Sequence of chain 1.A:
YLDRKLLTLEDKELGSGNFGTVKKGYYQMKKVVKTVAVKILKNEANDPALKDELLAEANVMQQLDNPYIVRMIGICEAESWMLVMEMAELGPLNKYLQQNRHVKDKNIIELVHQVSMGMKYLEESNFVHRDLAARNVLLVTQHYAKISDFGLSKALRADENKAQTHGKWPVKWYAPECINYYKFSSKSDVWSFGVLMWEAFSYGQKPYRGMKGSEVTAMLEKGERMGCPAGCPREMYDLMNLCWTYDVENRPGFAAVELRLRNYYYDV

Binding-site contacts:
Ligand atom C12 contacts residue ALA97 of chain 1.A at 3.6 Å (hydrophobic).
Ligand atom N3 contacts residue GLU66 of chain 1.A at 3.4 Å (salt-bridge).
Ligand atom N4 contacts residue ALA46 of chain 1.A at 3.6 Å.
Ligand atom C5 contacts residue LYS48 of chain 1.A at 3.6 Å.
Ligand atom C10 contacts residue LEU147 of chain 1.A at 3.5 Å (hydrophobic).
Ligand atom C10 contacts residue ALA46 of chain 1.A at 3.6 Å (hydrophobic).
Ligand atom O1 contacts residue LEU23 of chain 1.A at 3.7 Å.
Ligand atom C15 contacts residue LEU23 of chain 1.A at 3.8 Å (hydrophobic).
Ligand atom O1 contacts residue GLY24 of chain 1.A at 3.6 Å.
Ligand atom C19 contacts residue GLU95 of chain 1.A at 3.3 Å.
Ligand atom N7 contacts residue LEU147 of chain 1.A at 3.7 Å.
Ligand atom N5 contacts residue ALA97 of chain 1.A at 2.9 Å (h-bond).
Ligand atom N7 contacts residue ALA97 of chain 1.A at 2.9 Å (h-bond).
Ligand atom N5 contacts residue MET96 of chain 1.A at 3.5 Å (h-bond).
Ligand atom N4 contacts residue LEU147 of chain 1.A at 3.7 Å.
Ligand atom O1 contacts residue VAL31 of chain 1.A at 3.8 Å.
Ligand atom C5 contacts residue MET94 of chain 1.A at 3.2 Å (hydrophobic).
Ligand atom N2 contacts residue GLU66 of chain 1.A at 2.7 Å (salt-bridge).
Ligand atom C6 contacts residue MET94 of chain 1.A at 3.4 Å (hydrophobic).
Ligand atom C16 contacts residue LEU23 of chain 1.A at 3.6 Å (hydrophobic).
Ligand atom F2 contacts residue VAL79 of chain 1.A at 3.6 Å.
Ligand atom C4 contacts residue MET94 of chain 1.A at 3.7 Å (hydrophobic).
Ligand atom N3 contacts residue ASP158 of chain 1.A at 3.2 Å (salt-bridge).
Ligand atom N6 contacts residue LEU23 of chain 1.A at 3.2 Å (h-bond).
Ligand atom C19 contacts residue ALA46 of chain 1.A at 3.8 Å (hydrophobic).
Ligand atom C20 contacts residue LEU147 of chain 1.A at 3.5 Å (hydrophobic).
Ligand atom F2 contacts residue MET94 of chain 1.A at 3.1 Å.
Ligand atom N7 contacts residue ALA46 of chain 1.A at 3.7 Å.
Ligand atom C7 contacts residue GLU66 of chain 1.A at 3.7 Å.
Ligand atom C11 contacts residue ALA46 of chain 1.A at 3.6 Å (hydrophobic).
Ligand atom C19 contacts residue ALA97 of chain 1.A at 3.6 Å (hydrophobic).
Ligand atom C13 contacts residue ALA97 of chain 1.A at 3.4 Å (hydrophobic).
Ligand atom C11 contacts residue LEU147 of chain 1.A at 3.7 Å (hydrophobic).
Ligand atom C6 contacts residue LYS48 of chain 1.A at 3.7 Å.
Ligand atom C14 contacts residue GLY100 of chain 1.A at 3.7 Å.
Ligand atom C13 contacts residue GLY100 of chain 1.A at 3.5 Å.
Ligand atom O2 contacts residue PRO101 of chain 1.A at 3.5 Å.
Ligand atom C20 contacts residue ALA46 of chain 1.A at 3.7 Å (hydrophobic).
Ligand atom C19 contacts residue LEU147 of chain 1.A at 3.5 Å (hydrophobic).
Ligand atom C5 contacts residue LEU92 of chain 1.A at 3.6 Å (hydrophobic).

A small-molecule ligand and the protein it binds are described below.
Small molecule (SMILES): CCN(c1nc(Nc2ccc3c(c2)S(=O)(=O)NC3)ncc1F)c1cccc2[nH]ncc12